Sequence of chain 1.A:
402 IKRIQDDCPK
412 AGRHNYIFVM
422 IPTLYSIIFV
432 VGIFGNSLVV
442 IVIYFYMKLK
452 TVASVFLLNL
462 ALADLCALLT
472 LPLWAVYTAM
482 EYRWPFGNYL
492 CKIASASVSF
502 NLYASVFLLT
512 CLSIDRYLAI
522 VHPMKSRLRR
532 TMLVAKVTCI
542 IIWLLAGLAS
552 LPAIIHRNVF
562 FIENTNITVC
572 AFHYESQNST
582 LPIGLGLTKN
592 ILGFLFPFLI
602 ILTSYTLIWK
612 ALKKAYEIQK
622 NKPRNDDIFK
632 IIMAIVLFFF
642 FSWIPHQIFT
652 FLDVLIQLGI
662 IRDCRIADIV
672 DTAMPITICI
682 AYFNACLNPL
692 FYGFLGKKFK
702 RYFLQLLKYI

Binding-site contacts:
Ligand atom NH1 contacts residue ASP672 of chain 1.A at 3.1 Å (salt-bridge).
Ligand atom CD2 contacts residue MET675 of chain 1.A at 3.6 Å (hydrophobic).
Ligand atom CB contacts residue TYR478 of chain 1.A at 3.4 Å (hydrophobic).
Ligand atom NH2 contacts residue ASP672 of chain 1.A at 2.9 Å (salt-bridge).
Ligand atom CG2 contacts residue ASP407 of chain 1.A at 3.5 Å.
Ligand atom CD1 contacts residue TYR483 of chain 1.A at 3.6 Å (hydrophobic).
Ligand atom C contacts residue LYS590 of chain 1.A at 3.1 Å.
Ligand atom CA contacts residue PHE573 of chain 1.A at 3.6 Å (hydrophobic).
Ligand atom O contacts residue ARG558 of chain 1.A at 3.3 Å (salt-bridge).
Ligand atom N contacts residue HIS574 of chain 1.A at 3.1 Å (h-bond).
Ligand atom OH contacts residue MET675 of chain 1.A at 3.3 Å.
Ligand atom CE2 contacts residue LYS590 of chain 1.A at 3.6 Å.
Ligand atom O contacts residue HIS647 of chain 1.A at 3.3 Å.
Ligand atom CG2 contacts residue ALA572 of chain 1.A at 3.6 Å (hydrophobic).
Ligand atom NE contacts residue ASP654 of chain 1.A at 3.6 Å.
Ligand atom CE1 contacts residue ASP672 of chain 1.A at 3.2 Å.
Ligand atom O contacts residue ASP408 of chain 1.A at 3.3 Å (salt-bridge).
Ligand atom O contacts residue TYR575 of chain 1.A at 2.9 Å (h-bond).
Ligand atom O contacts residue PHE573 of chain 1.A at 3.2 Å (h-bond).
Ligand atom NH2 contacts residue ASP654 of chain 1.A at 3.0 Å (salt-bridge).
Ligand atom CA contacts residue ALA572 of chain 1.A at 3.6 Å (hydrophobic).
Ligand atom CB contacts residue TYR575 of chain 1.A at 3.6 Å (hydrophobic).
Ligand atom C contacts residue ALA572 of chain 1.A at 3.6 Å (hydrophobic).
Ligand atom CZ contacts residue ASP672 of chain 1.A at 3.4 Å.
Ligand atom CB contacts residue TYR575 of chain 1.A at 3.5 Å (hydrophobic).
Ligand atom CG contacts residue TYR575 of chain 1.A at 3.5 Å (hydrophobic).
Ligand atom O contacts residue PHE573 of chain 1.A at 3.6 Å (h-bond).
Ligand atom CD2 contacts residue PHE573 of chain 1.A at 3.5 Å (hydrophobic).
Ligand atom CN contacts residue HIS574 of chain 1.A at 3.5 Å.
Ligand atom CZ contacts residue ASP654 of chain 1.A at 3.4 Å.
Ligand atom N contacts residue PHE573 of chain 1.A at 3.1 Å (h-bond).
Ligand atom OXT contacts residue LYS590 of chain 1.A at 3.0 Å (salt-bridge).
Ligand atom N contacts residue TYR575 of chain 1.A at 3.5 Å (h-bond).
Ligand atom CD2 contacts residue HIS647 of chain 1.A at 3.4 Å.
Ligand atom NE2 contacts residue MET675 of chain 1.A at 3.6 Å.
Ligand atom O contacts residue LYS590 of chain 1.A at 2.7 Å (salt-bridge).
Ligand atom NE2 contacts residue ASP672 of chain 1.A at 3.0 Å (salt-bridge).
Ligand atom O contacts residue ARG558 of chain 1.A at 2.8 Å (salt-bridge).
Ligand atom N contacts residue GLN406 of chain 1.A at 3.3 Å (h-bond).
Ligand atom O contacts residue ALA572 of chain 1.A at 3.1 Å.

The small molecule below binds the protein below.
Small molecule (SMILES): CC[C@H](C)[C@H](NC(=O)[C@H](Cc1ccc(O)cc1)NC(=O)[C@@H](NC(=O)[C@H](CCCN=C(N)N)NC(=O)CNC)C(C)C)C(=O)N[C@@H](CC1=NC=NC1)C(=O)N1CCC[C@H]1C(=O)N[C@@H](Cc1ccccc1)C(=O)O